Sequence of chain 3.A:
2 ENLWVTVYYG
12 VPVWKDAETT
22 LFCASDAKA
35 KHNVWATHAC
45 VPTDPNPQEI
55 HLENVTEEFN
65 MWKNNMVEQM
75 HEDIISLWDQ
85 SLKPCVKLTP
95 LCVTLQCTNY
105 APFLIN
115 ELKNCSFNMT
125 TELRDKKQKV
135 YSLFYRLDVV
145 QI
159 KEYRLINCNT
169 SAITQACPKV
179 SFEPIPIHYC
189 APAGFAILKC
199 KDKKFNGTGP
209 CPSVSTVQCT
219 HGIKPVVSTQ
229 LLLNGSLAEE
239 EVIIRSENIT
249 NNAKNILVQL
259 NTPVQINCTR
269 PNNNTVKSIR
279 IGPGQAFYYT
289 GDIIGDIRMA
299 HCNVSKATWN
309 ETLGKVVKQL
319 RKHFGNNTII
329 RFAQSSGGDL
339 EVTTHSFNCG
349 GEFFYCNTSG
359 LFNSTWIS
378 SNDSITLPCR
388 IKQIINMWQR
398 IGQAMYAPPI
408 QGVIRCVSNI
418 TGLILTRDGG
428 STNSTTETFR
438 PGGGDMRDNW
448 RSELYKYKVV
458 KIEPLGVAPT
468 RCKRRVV

Binding-site contacts:
Ligand atom C6 contacts residue ILE164 of chain 3.A at 3.7 Å (hydrophobic).
Ligand atom N2 contacts residue ASN167 of chain 3.A at 3.0 Å (h-bond).
Ligand atom C2 contacts residue ASN167 of chain 3.A at 2.6 Å.
Ligand atom C1 contacts residue THR168 of chain 3.A at 3.9 Å.
Ligand atom C5 contacts residue ASN167 of chain 3.A at 3.6 Å.
Ligand atom C2 contacts residue THR168 of chain 3.A at 4.4 Å.
Ligand atom O6 contacts residue VAL144 of chain 3.A at 3.9 Å.
Ligand atom C7 contacts residue ASN167 of chain 3.A at 4.0 Å.
Ligand atom C3 contacts residue ASN167 of chain 3.A at 3.8 Å.
Ligand atom C5 contacts residue ILE164 of chain 3.A at 3.9 Å (hydrophobic).
Ligand atom C4 contacts residue ASN167 of chain 3.A at 4.2 Å.
Ligand atom O5 contacts residue ARG162 of chain 3.A at 3.9 Å.
Ligand atom O5 contacts residue ASN167 of chain 3.A at 2.3 Å (h-bond).
Ligand atom C1 contacts residue ASN167 of chain 3.A at 1.4 Å.
Ligand atom C6 contacts residue VAL144 of chain 3.A at 4.2 Å (hydrophobic).
Ligand atom N2 contacts residue THR168 of chain 3.A at 4.0 Å.
Ligand atom O6 contacts residue ARG162 of chain 3.A at 3.8 Å.

The protein below binds the small molecule below.
Small molecule (SMILES): CC(=O)N[C@H]1[C@H](O[C@H]2[C@H](O)[C@@H](NC(C)=O)CO[C@@H]2CO)O[C@H](CO)[C@@H](O[C@@H]2O[C@H](CO)[C@@H](O)[C@H](O[C@H]3O[C@H](CO)[C@@H](O)[C@H](O)[C@@H]3O[C@H]3O[C@H](CO)[C@@H](O)[C@H](O)[C@@H]3O)[C@@H]2O)[C@@H]1O